Sequence of chain 1.B:
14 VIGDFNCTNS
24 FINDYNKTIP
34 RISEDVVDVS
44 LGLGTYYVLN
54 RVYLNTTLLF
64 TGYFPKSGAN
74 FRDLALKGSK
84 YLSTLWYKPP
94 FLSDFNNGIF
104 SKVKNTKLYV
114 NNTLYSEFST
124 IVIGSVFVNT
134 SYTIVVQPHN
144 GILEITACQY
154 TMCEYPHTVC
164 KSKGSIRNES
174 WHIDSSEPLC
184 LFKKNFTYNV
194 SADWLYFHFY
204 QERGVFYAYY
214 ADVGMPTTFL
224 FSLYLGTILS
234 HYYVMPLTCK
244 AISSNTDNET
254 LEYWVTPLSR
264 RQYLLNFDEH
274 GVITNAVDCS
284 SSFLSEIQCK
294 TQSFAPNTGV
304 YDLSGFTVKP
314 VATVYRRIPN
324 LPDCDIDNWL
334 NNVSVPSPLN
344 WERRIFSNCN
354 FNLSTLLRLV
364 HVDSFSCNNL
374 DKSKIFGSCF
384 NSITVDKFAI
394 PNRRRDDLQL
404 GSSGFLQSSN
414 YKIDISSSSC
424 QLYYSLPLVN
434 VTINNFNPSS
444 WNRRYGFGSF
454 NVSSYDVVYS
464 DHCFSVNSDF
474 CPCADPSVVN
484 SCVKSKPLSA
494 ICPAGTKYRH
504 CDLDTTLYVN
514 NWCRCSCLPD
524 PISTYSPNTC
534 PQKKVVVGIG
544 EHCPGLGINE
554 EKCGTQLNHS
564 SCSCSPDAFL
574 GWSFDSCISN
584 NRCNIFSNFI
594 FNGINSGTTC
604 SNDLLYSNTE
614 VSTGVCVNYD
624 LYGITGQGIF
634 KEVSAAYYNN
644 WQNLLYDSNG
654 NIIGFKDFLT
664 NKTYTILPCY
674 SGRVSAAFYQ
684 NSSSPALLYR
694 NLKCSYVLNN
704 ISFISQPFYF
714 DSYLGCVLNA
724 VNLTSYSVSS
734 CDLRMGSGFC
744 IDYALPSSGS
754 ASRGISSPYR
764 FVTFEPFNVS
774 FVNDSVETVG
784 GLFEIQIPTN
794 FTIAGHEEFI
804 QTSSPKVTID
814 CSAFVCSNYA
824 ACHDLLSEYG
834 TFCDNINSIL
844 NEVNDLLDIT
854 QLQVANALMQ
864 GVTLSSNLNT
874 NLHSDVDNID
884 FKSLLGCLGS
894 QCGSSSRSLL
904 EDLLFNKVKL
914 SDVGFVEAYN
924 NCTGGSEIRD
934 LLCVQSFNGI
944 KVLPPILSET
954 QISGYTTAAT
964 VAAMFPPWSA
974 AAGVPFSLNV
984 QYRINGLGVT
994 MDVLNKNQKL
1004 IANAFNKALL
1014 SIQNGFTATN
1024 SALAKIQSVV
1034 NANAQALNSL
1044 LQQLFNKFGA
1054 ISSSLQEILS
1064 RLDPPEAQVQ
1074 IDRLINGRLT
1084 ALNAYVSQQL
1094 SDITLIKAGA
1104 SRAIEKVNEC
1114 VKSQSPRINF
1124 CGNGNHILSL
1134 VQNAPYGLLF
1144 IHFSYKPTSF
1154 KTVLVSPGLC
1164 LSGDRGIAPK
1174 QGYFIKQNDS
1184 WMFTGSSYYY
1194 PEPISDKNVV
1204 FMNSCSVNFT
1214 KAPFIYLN

The protein below binds the small molecule below.
Small molecule (SMILES): CC(=O)N[C@@H]1[C@@H](O)[C@H](O)[C@@H](CO)O[C@H]1O

Binding-site contacts:
Ligand atom O6 contacts residue MAN6 of chain 1.I at 4.0 Å.
Ligand atom C5 contacts residue MAN6 of chain 1.I at 4.5 Å.
Ligand atom C3 contacts residue ASN19 of chain 1.B at 3.8 Å.
Ligand atom C4 contacts residue ASN19 of chain 1.B at 4.2 Å.
Ligand atom C5 contacts residue ASN22 of chain 1.B at 3.5 Å.
Ligand atom O6 contacts residue ASN22 of chain 1.B at 3.5 Å (h-bond).
Ligand atom C4 contacts residue ASN22 of chain 1.B at 4.2 Å.
Ligand atom O4 contacts residue ASN22 of chain 1.B at 3.8 Å.
Ligand atom C5 contacts residue ASN19 of chain 1.B at 3.7 Å.
Ligand atom C2 contacts residue ASN19 of chain 1.B at 2.5 Å.
Ligand atom C6 contacts residue MAN6 of chain 1.I at 3.4 Å.
Ligand atom C7 contacts residue ASN19 of chain 1.B at 3.6 Å.
Ligand atom N2 contacts residue ASN19 of chain 1.B at 2.9 Å (h-bond).
Ligand atom O5 contacts residue MAN6 of chain 1.I at 4.3 Å.
Ligand atom C1 contacts residue ASN19 of chain 1.B at 1.4 Å.
Ligand atom C6 contacts residue ASN22 of chain 1.B at 4.0 Å.
Ligand atom C3 contacts residue ASN22 of chain 1.B at 4.3 Å.
Ligand atom O5 contacts residue ASN19 of chain 1.B at 2.4 Å (h-bond).
Ligand atom O7 contacts residue ASN19 of chain 1.B at 3.8 Å.